Sequence of chain 45.B:
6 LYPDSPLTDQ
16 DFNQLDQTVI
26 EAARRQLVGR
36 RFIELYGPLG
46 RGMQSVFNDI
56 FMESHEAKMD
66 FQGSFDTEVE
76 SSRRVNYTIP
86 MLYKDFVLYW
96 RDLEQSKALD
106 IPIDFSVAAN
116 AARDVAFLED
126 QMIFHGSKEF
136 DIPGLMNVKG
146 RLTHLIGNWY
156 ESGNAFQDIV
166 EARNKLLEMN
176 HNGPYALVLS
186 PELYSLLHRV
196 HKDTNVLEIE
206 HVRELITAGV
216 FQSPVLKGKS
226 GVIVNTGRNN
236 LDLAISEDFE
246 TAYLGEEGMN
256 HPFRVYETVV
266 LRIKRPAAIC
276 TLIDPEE

This protein binds this small molecule.
Small molecule (SMILES): CC[C@H](C)[C@H](NC(=O)[C@H](CC(C)C)NC(=O)[C@H](CO)NC(=O)CNC(=O)[C@@H](NC(=O)[C@@H](N)[C@@H](C)O)C(C)C)C(=O)N[C@H](C=O)CCC(N)=O

Binding-site contacts:
Ligand atom O contacts residue PRO43 of chain 45.B at 3.8 Å.
Ligand atom N contacts residue PRO43 of chain 45.B at 4.0 Å.
Ligand atom C contacts residue ARG35 of chain 45.B at 3.9 Å.
Ligand atom C contacts residue ASP243 of chain 45.B at 3.8 Å.
Ligand atom N contacts residue ARG29 of chain 45.B at 4.2 Å.
Ligand atom CA contacts residue ASP243 of chain 45.B at 3.5 Å.
Ligand atom CG1 contacts residue ASP243 of chain 45.B at 3.2 Å.
Ligand atom CA contacts residue ASP243 of chain 45.B at 3.6 Å.
Ligand atom CA contacts residue ARG29 of chain 45.B at 3.8 Å.
Ligand atom O contacts residue ARG35 of chain 45.B at 2.7 Å (salt-bridge).
Ligand atom O contacts residue ILE25 of chain 45.B at 3.8 Å.
Ligand atom CD1 contacts residue ARG35 of chain 45.B at 4.0 Å.
Ligand atom CD contacts residue ARG36 of chain 45.B at 3.7 Å.
Ligand atom OE1 contacts residue PHE37 of chain 45.B at 3.7 Å.
Ligand atom CB contacts residue ARG36 of chain 45.B at 3.4 Å.
Ligand atom C contacts residue ARG29 of chain 45.B at 3.9 Å.
Ligand atom CD1 contacts residue ARG29 of chain 45.B at 3.5 Å.
Ligand atom OE1 contacts residue ARG36 of chain 45.B at 2.9 Å (salt-bridge).
Ligand atom CD2 contacts residue LEU40 of chain 45.B at 4.1 Å (hydrophobic).
Ligand atom N contacts residue ASP243 of chain 45.B at 2.6 Å (salt-bridge).
Ligand atom O contacts residue ARG35 of chain 45.B at 4.0 Å.
Ligand atom O contacts residue GLU39 of chain 45.B at 3.0 Å (salt-bridge).
Ligand atom C contacts residue ASP243 of chain 45.B at 3.5 Å.
Ligand atom O contacts residue ARG29 of chain 45.B at 3.2 Å (salt-bridge).
Ligand atom CD1 contacts residue ARG36 of chain 45.B at 3.6 Å.
Ligand atom CD1 contacts residue LEU40 of chain 45.B at 3.6 Å (hydrophobic).
Ligand atom O contacts residue ASP243 of chain 45.B at 4.1 Å.
Ligand atom OE1 contacts residue GLU39 of chain 45.B at 3.1 Å (salt-bridge).
Ligand atom CA contacts residue ARG29 of chain 45.B at 4.1 Å.
Ligand atom CG2 contacts residue ARG35 of chain 45.B at 3.4 Å.
Ligand atom NE2 contacts residue GLU39 of chain 45.B at 2.9 Å (salt-bridge).
Ligand atom CG contacts residue ARG36 of chain 45.B at 3.8 Å.
Ligand atom CG2 contacts residue ARG36 of chain 45.B at 4.1 Å.
Ligand atom N contacts residue ASP243 of chain 45.B at 3.2 Å (salt-bridge).
Ligand atom CD contacts residue GLU39 of chain 45.B at 3.2 Å.
Ligand atom CG1 contacts residue ARG36 of chain 45.B at 4.0 Å.
Ligand atom C contacts residue GLU39 of chain 45.B at 3.6 Å.
Ligand atom N contacts residue ARG35 of chain 45.B at 4.0 Å.
Ligand atom CG2 contacts residue PRO43 of chain 45.B at 3.8 Å (hydrophobic).
Ligand atom CB contacts residue ASP243 of chain 45.B at 4.0 Å.